Binding-site contacts:
Ligand atom C4 contacts residue VAL202 of chain 1.B at 3.8 Å (hydrophobic).
Ligand atom N7 contacts residue GLY108 of chain 1.B at 3.4 Å (h-bond).
Ligand atom C2 contacts residue MET183 of chain 1.B at 3.9 Å (hydrophobic).
Ligand atom C8 contacts residue ASP228 of chain 1.B at 3.5 Å.
Ligand atom C6 contacts residue VAL202 of chain 1.B at 4.0 Å (hydrophobic).
Ligand atom C5 contacts residue PHE182 of chain 1.B at 3.4 Å (hydrophobic).
Ligand atom C5 contacts residue GLY108 of chain 1.B at 3.8 Å.
Ligand atom C4 contacts residue GLU203 of chain 1.B at 3.9 Å.
Ligand atom N6 contacts residue GLN234 of chain 1.B at 3.5 Å (h-bond).
Ligand atom C5 contacts residue ASP228 of chain 1.B at 3.8 Å.
Ligand atom N3 contacts residue VAL202 of chain 1.B at 4.0 Å.
Ligand atom N9 contacts residue VAL202 of chain 1.B at 4.0 Å.
Ligand atom N1 contacts residue MET183 of chain 1.B at 3.1 Å (h-bond).
Ligand atom C2 contacts residue PHE182 of chain 1.B at 3.9 Å (hydrophobic).
Ligand atom N7 contacts residue ALA107 of chain 1.B at 3.5 Å.
Ligand atom N7 contacts residue SER227 of chain 1.B at 3.7 Å.
Ligand atom C2 contacts residue GLN181 of chain 1.B at 3.5 Å.
Ligand atom N6 contacts residue ASP228 of chain 1.B at 2.9 Å (salt-bridge).
Ligand atom N1 contacts residue PHE182 of chain 1.B at 3.7 Å.
Ligand atom C8 contacts residue SER227 of chain 1.B at 3.4 Å.
Ligand atom C4 contacts residue PHE182 of chain 1.B at 4.0 Å (hydrophobic).
Ligand atom C2 contacts residue MET204 of chain 1.B at 3.8 Å (hydrophobic).
Ligand atom C8 contacts residue GLY108 of chain 1.B at 3.6 Å.
Ligand atom C8 contacts residue ALA107 of chain 1.B at 3.4 Å (hydrophobic).
Ligand atom N9 contacts residue ALA107 of chain 1.B at 3.8 Å.
Ligand atom N1 contacts residue VAL202 of chain 1.B at 3.6 Å.
Ligand atom N1 contacts residue GLN181 of chain 1.B at 4.0 Å.
Ligand atom C6 contacts residue ASP228 of chain 1.B at 3.8 Å.
Ligand atom C2 contacts residue VAL202 of chain 1.B at 4.0 Å (hydrophobic).
Ligand atom C8 contacts residue PHE238 of chain 1.B at 3.9 Å (hydrophobic).
Ligand atom N7 contacts residue PHE182 of chain 1.B at 3.6 Å.
Ligand atom N3 contacts residue GLU203 of chain 1.B at 3.4 Å.
Ligand atom N7 contacts residue ASP228 of chain 1.B at 2.6 Å (salt-bridge).
Ligand atom N6 contacts residue MET183 of chain 1.B at 3.3 Å (h-bond).
Ligand atom N6 contacts residue PHE182 of chain 1.B at 3.5 Å.
Ligand atom N3 contacts residue MET204 of chain 1.B at 3.4 Å.
Ligand atom N9 contacts residue SER106 of chain 1.B at 4.0 Å.
Ligand atom C6 contacts residue MET183 of chain 1.B at 3.9 Å (hydrophobic).
Ligand atom C6 contacts residue PHE182 of chain 1.B at 3.4 Å (hydrophobic).
Ligand atom C8 contacts residue SER106 of chain 1.B at 3.9 Å.

Sequence of chain 1.B:
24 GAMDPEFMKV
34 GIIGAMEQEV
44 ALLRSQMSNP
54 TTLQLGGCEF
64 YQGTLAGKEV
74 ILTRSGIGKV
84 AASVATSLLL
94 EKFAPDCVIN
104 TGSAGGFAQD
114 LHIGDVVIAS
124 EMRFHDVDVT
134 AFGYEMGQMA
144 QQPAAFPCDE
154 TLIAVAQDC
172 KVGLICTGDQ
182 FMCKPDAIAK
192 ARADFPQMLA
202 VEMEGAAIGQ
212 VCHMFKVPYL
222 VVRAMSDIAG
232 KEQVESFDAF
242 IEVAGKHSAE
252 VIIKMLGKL

The protein below binds the small molecule below.
Small molecule (SMILES): Nc1ncnc2[nH]cnc12